Binding-site contacts:
Ligand atom O4 contacts residue Y011 of chain 1.BA at 3.1 Å (h-bond).
Ligand atom CCN contacts residue TYR336 of chain 1.A at 3.2 Å (hydrophobic).
Ligand atom O6 contacts residue Y011 of chain 1.BA at 3.5 Å (h-bond).
Ligand atom CBG contacts residue THR334 of chain 1.A at 3.8 Å.
Ligand atom OBX contacts residue Y011 of chain 1.BA at 3.6 Å.
Ligand atom CBE contacts residue Y011 of chain 1.O at 3.6 Å.
Ligand atom OAQ contacts residue VAL335 of chain 1.A at 3.6 Å.
Ligand atom CAY contacts residue LEU390 of chain 1.A at 3.8 Å (hydrophobic).
Ligand atom OAU contacts residue Y011 of chain 1.BA at 2.6 Å (h-bond).
Ligand atom C5 contacts residue Y011 of chain 1.BA at 3.8 Å.
Ligand atom C3 contacts residue Y011 of chain 1.BA at 3.6 Å.
Ligand atom C6 contacts residue Y011 of chain 1.BA at 3.6 Å.
Ligand atom OBY contacts residue MET332 of chain 1.A at 3.3 Å.
Ligand atom O3 contacts residue MET332 of chain 1.A at 3.5 Å.
Ligand atom OAQ contacts residue TYR336 of chain 1.A at 2.7 Å (h-bond).
Ligand atom CCV contacts residue Y011 of chain 1.BA at 3.4 Å.
Ligand atom O5 contacts residue Y011 of chain 1.BA at 3.8 Å.
Ligand atom CCT contacts residue Y011 of chain 1.BA at 3.4 Å.
Ligand atom O6 contacts residue VAL335 of chain 1.A at 3.6 Å.
Ligand atom CCR contacts residue Y011 of chain 1.BA at 3.8 Å.
Ligand atom CBM contacts residue TYR336 of chain 1.A at 3.1 Å (hydrophobic).
Ligand atom OAI contacts residue ASP333 of chain 1.A at 2.5 Å (salt-bridge).
Ligand atom CBF contacts residue ALA338 of chain 1.A at 3.7 Å (hydrophobic).
Ligand atom CBM contacts residue ASP333 of chain 1.A at 3.1 Å.
Ligand atom CBJ contacts residue THR334 of chain 1.A at 3.5 Å.
Ligand atom CBM contacts residue VAL335 of chain 1.A at 3.7 Å (hydrophobic).
Ligand atom CAA contacts residue LEU390 of chain 1.A at 3.8 Å (hydrophobic).
Ligand atom C6 contacts residue VAL335 of chain 1.A at 3.8 Å (hydrophobic).
Ligand atom O1 contacts residue MET332 of chain 1.A at 3.9 Å.
Ligand atom CBM contacts residue MET332 of chain 1.A at 3.4 Å (hydrophobic).
Ligand atom CAX contacts residue LEU393 of chain 1.A at 3.7 Å (hydrophobic).
Ligand atom OAI contacts residue TYR336 of chain 1.A at 2.7 Å (h-bond).
Ligand atom CCC contacts residue TYR336 of chain 1.A at 3.8 Å (hydrophobic).
Ligand atom CAB contacts residue ILE341 of chain 1.A at 3.7 Å (hydrophobic).
Ligand atom CCR contacts residue MET332 of chain 1.A at 3.6 Å (hydrophobic).
Ligand atom CAB contacts residue LEU393 of chain 1.A at 3.7 Å (hydrophobic).
Ligand atom CBF contacts residue THR334 of chain 1.A at 3.8 Å.
Ligand atom CBC contacts residue LEU331 of chain 1.A at 3.6 Å (hydrophobic).
Ligand atom CAW contacts residue Y011 of chain 1.O at 3.9 Å.
Ligand atom CAB contacts residue ALA338 of chain 1.A at 3.7 Å (hydrophobic).

Sequence of chain 1.A:
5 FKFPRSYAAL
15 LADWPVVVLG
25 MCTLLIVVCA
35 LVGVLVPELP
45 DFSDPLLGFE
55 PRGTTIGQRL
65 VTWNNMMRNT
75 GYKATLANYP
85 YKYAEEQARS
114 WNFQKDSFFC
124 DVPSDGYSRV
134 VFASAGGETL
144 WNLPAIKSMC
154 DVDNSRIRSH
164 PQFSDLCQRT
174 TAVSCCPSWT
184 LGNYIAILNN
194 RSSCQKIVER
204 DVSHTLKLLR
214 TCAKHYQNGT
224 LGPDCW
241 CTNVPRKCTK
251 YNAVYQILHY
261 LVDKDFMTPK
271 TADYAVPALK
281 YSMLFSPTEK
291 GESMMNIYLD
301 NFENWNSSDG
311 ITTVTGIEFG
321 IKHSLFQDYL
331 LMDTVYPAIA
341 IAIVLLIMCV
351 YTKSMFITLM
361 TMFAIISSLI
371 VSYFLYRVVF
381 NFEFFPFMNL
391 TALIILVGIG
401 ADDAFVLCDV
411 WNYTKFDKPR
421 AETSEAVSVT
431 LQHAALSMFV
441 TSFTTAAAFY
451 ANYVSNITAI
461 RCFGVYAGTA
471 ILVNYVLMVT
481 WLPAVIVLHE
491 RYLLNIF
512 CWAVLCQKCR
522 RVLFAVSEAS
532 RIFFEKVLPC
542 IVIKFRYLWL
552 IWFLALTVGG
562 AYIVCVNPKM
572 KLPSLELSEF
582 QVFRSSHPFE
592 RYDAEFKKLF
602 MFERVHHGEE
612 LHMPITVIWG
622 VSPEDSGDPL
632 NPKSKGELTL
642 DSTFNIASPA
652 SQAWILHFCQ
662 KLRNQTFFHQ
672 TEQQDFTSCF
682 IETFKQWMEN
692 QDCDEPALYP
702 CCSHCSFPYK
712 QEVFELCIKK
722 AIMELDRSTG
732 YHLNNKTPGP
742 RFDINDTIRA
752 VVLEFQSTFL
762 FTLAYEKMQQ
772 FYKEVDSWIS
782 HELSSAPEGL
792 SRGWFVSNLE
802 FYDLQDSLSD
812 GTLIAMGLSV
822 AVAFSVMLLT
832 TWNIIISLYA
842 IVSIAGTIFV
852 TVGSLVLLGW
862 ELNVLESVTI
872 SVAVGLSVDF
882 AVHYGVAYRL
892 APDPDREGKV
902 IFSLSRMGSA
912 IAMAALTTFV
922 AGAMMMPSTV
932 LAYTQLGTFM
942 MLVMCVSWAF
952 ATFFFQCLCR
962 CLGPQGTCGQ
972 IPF

A protein and the small-molecule ligand that binds it are described below.
Small molecule (SMILES): CCCCCCCCCCC(CCCCCCCCCC)(CO[C@@H]1O[C@H](CO)[C@@H](O[C@H]2O[C@H](CO)[C@@H](O)[C@H](O)[C@H]2O)[C@H](O)[C@H]1O)CO[C@@H]1O[C@H](CO)[C@@H](O[C@H]2O[C@H](CO)[C@@H](O)[C@H](O)[C@H]2O)[C@H](O)[C@H]1O